Sequence of chain 38.A:
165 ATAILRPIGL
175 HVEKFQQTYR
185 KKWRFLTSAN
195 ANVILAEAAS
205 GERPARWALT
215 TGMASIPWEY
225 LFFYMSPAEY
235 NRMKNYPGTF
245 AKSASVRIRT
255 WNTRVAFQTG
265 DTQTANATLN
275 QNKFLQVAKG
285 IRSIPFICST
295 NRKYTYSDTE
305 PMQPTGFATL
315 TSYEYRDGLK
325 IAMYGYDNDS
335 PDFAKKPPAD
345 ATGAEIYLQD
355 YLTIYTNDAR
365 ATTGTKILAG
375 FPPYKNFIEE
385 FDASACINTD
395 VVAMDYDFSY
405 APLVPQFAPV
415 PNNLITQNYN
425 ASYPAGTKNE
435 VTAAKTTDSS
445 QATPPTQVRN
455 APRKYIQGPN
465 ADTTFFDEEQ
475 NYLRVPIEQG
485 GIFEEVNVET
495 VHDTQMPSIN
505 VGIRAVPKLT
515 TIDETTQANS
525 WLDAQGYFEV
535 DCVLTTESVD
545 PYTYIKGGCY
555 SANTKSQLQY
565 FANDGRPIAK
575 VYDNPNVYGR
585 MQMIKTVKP

Binding-site contacts:
Ligand atom N1 contacts residue PRO171 of chain 2.A at 3.8 Å.
Ligand atom C2 contacts residue ARG170 of chain 2.A at 3.9 Å.
Ligand atom N2 contacts residue PRO171 of chain 2.A at 2.9 Å (h-bond).
Ligand atom C2 contacts residue DC1 of chain 3.C at 3.5 Å.
Ligand atom N2 contacts residue ILE172 of chain 2.A at 3.6 Å.
Ligand atom O6 contacts residue ARG170 of chain 2.A at 0.9 Å (salt-bridge).
Ligand atom N1 contacts residue DC1 of chain 3.C at 2.9 Å (h-bond).
Ligand atom C4' contacts residue ARG184 of chain 38.A at 3.4 Å.
Ligand atom N1 contacts residue ARG170 of chain 2.A at 2.5 Å (salt-bridge).
Ligand atom C2 contacts residue ILE172 of chain 2.A at 3.8 Å (hydrophobic).
Ligand atom O2 contacts residue LYS185 of chain 38.A at 3.7 Å.
Ligand atom O4' contacts residue ASP535 of chain 38.A at 3.7 Å.
Ligand atom O6 contacts residue DC1 of chain 3.C at 2.9 Å (h-bond).
Ligand atom C4 contacts residue ILE172 of chain 2.A at 3.5 Å (hydrophobic).
Ligand atom N3 contacts residue LYS186 of chain 38.A at 3.5 Å.
Ligand atom N4 contacts residue ASN380 of chain 3.A at 3.1 Å (h-bond).
Ligand atom C4 contacts residue LYS186 of chain 38.A at 3.6 Å.
Ligand atom OP1 contacts residue ARG184 of chain 38.A at 2.5 Å (salt-bridge).
Ligand atom C5' contacts residue ARG251 of chain 38.A at 3.8 Å.
Ligand atom N4 contacts residue LYS379 of chain 3.A at 3.0 Å (salt-bridge).
Ligand atom C6 contacts residue DC1 of chain 3.C at 3.5 Å.
Ligand atom C4' contacts residue ARG251 of chain 38.A at 3.8 Å.
Ligand atom O5' contacts residue ARG184 of chain 38.A at 2.3 Å (salt-bridge).
Ligand atom C5' contacts residue ARG184 of chain 38.A at 3.4 Å.
Ligand atom O2 contacts residue ARG184 of chain 38.A at 3.7 Å.
Ligand atom N3 contacts residue ILE172 of chain 2.A at 3.5 Å.
Ligand atom O3' contacts residue ARG184 of chain 38.A at 3.1 Å (salt-bridge).
Ligand atom N2 contacts residue DC1 of chain 3.C at 2.8 Å (h-bond).
Ligand atom C5 contacts residue ARG170 of chain 2.A at 3.1 Å.
Ligand atom C5 contacts residue LYS186 of chain 38.A at 3.6 Å.
Ligand atom P contacts residue ARG184 of chain 38.A at 2.8 Å.
Ligand atom N4 contacts residue LEU169 of chain 2.A at 3.9 Å.
Ligand atom N4 contacts residue ILE172 of chain 2.A at 3.7 Å.
Ligand atom C2 contacts residue PRO171 of chain 2.A at 3.6 Å (hydrophobic).
Ligand atom C6 contacts residue LYS186 of chain 38.A at 3.7 Å.
Ligand atom OP1 contacts residue ARG251 of chain 38.A at 3.4 Å (salt-bridge).
Ligand atom C4 contacts residue LYS379 of chain 3.A at 3.9 Å.
Ligand atom N7 contacts residue ARG170 of chain 2.A at 3.8 Å.
Ligand atom C6 contacts residue ARG170 of chain 2.A at 1.9 Å.
Ligand atom N4 contacts residue LYS186 of chain 38.A at 3.9 Å.

Sequence of chain 2.A:
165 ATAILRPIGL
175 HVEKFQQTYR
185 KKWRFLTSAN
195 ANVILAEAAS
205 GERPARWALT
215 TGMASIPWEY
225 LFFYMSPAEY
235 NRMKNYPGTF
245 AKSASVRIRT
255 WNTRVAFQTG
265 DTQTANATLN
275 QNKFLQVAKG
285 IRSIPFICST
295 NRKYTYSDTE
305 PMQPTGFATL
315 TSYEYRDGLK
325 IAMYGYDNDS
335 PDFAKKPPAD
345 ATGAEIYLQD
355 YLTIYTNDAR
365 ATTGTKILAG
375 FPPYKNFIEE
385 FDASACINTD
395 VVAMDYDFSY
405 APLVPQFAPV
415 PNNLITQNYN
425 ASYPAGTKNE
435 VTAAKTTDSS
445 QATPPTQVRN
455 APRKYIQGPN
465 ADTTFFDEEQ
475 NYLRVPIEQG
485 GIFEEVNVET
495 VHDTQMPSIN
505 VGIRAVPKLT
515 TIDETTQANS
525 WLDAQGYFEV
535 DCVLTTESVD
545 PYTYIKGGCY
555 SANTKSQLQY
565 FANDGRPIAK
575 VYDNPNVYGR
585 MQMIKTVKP

This protein binds this small molecule.
Small molecule (SMILES): Nc1ccn([C@H]2C[C@H](O[P](=O)(O)OC[C@H]3O[C@@H](n4cnc5c(=O)nc(N)[nH]c54)C[C@@H]3O)[C@@H](COP(=O)=O)O2)c(=O)n1

Sequence of chain 3.A:
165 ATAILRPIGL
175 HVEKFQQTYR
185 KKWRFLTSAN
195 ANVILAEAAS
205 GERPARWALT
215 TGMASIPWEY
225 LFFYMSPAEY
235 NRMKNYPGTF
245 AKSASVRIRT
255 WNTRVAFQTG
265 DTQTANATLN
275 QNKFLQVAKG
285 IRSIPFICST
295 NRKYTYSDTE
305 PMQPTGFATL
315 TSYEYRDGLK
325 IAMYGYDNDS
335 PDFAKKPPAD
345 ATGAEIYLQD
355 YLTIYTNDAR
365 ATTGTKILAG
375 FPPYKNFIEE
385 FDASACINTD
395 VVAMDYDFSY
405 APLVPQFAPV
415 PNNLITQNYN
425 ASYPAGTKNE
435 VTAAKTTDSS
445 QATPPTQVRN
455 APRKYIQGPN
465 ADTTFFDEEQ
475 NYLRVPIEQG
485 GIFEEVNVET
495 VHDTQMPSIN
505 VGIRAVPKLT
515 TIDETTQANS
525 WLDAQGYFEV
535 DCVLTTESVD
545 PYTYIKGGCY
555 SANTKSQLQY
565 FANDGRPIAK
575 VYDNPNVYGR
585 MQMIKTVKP